Sequence of chain 1.A:
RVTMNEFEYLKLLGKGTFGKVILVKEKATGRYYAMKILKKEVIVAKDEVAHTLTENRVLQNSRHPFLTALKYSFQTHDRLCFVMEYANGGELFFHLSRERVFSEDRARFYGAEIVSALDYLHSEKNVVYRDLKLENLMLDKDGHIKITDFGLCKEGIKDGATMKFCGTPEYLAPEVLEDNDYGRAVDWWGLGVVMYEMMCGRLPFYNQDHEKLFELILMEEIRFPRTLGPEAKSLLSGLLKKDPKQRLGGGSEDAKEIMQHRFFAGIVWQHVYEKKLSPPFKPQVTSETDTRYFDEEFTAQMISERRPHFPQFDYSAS

This small molecule binds to this protein.
Small molecule (SMILES): Nc1ncnc2c1ncn2[C@@H]1O[C@H](CO[P](=O)(O)O[P](=O)(O)NP(=O)(O)O)[C@@H](O)[C@H]1O

Sequence of chain 1.C:
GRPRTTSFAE

Binding-site contacts:
Ligand atom O2A contacts residue ASP153 of chain 1.A at 3.0 Å (salt-bridge).
Ligand atom O3G contacts residue MN1 of chain 1.G at 2.2 Å.
Ligand atom O1B contacts residue PHE22 of chain 1.A at 3.6 Å.
Ligand atom C4 contacts residue MET142 of chain 1.A at 3.4 Å (hydrophobic).
Ligand atom PG contacts residue MN1 of chain 1.F at 3.0 Å.
Ligand atom N6 contacts residue MET88 of chain 1.A at 3.4 Å.
Ligand atom PA contacts residue MN1 of chain 1.F at 3.5 Å.
Ligand atom O4' contacts residue VAL25 of chain 1.A at 3.5 Å.
Ligand atom PG contacts residue SER7 of chain 1.C at 3.3 Å.
Ligand atom O3G contacts residue SER7 of chain 1.C at 2.5 Å (h-bond).
Ligand atom N3B contacts residue MN1 of chain 1.F at 2.9 Å.
Ligand atom N3 contacts residue PHE299 of chain 1.A at 3.3 Å.
Ligand atom C3' contacts residue GLU95 of chain 1.A at 3.5 Å.
Ligand atom O1A contacts residue ASP153 of chain 1.A at 3.6 Å.
Ligand atom C2' contacts residue GLU95 of chain 1.A at 3.4 Å.
Ligand atom O3' contacts residue GLU95 of chain 1.A at 2.5 Å (salt-bridge).
Ligand atom O2A contacts residue MN1 of chain 1.F at 2.1 Å.
Ligand atom O1G contacts residue LYS137 of chain 1.A at 2.8 Å (salt-bridge).
Ligand atom O3G contacts residue MN1 of chain 1.F at 3.5 Å.
Ligand atom O2' contacts residue GLU95 of chain 1.A at 2.6 Å (salt-bridge).
Ligand atom N7 contacts residue THR152 of chain 1.A at 3.6 Å.
Ligand atom O1A contacts residue LYS40 of chain 1.A at 3.2 Å (salt-bridge).
Ligand atom O5' contacts residue VAL25 of chain 1.A at 3.5 Å.
Ligand atom N1 contacts residue ALA38 of chain 1.A at 3.6 Å.
Ligand atom O2B contacts residue MN1 of chain 1.G at 2.1 Å.
Ligand atom C6 contacts residue ALA38 of chain 1.A at 3.6 Å (hydrophobic).
Ligand atom O1G contacts residue ASP153 of chain 1.A at 3.6 Å (salt-bridge).
Ligand atom O3' contacts residue ARG4 of chain 1.C at 2.5 Å (salt-bridge).
Ligand atom O2B contacts residue ASP153 of chain 1.A at 2.9 Å (salt-bridge).
Ligand atom N1 contacts residue ALA91 of chain 1.A at 3.3 Å (h-bond).
Ligand atom PB contacts residue ASP153 of chain 1.A at 3.6 Å.
Ligand atom N3B contacts residue ASP153 of chain 1.A at 3.5 Å (salt-bridge).
Ligand atom PB contacts residue MN1 of chain 1.G at 3.5 Å.
Ligand atom PG contacts residue ASP153 of chain 1.A at 3.5 Å.
Ligand atom O1G contacts residue MN1 of chain 1.F at 2.3 Å.
Ligand atom N6 contacts residue GLU89 of chain 1.A at 3.4 Å (salt-bridge).
Ligand atom O3G contacts residue ASP153 of chain 1.A at 2.9 Å (salt-bridge).
Ligand atom PG contacts residue MN1 of chain 1.G at 3.6 Å.
Ligand atom O2G contacts residue SER7 of chain 1.C at 3.0 Å (h-bond).
Ligand atom N3 contacts residue MET142 of chain 1.A at 3.4 Å.